Binding-site contacts:
Ligand atom ND1 contacts residue LEU348 of chain 8.R at 3.6 Å.
Ligand atom O contacts residue TYR619 of chain 8.R at 2.7 Å.
Ligand atom NE2 contacts residue GLU894 of chain 8.R at 4.2 Å.
Ligand atom N contacts residue TYR619 of chain 8.R at 3.6 Å.
Ligand atom ND1 contacts residue GLU894 of chain 8.R at 3.5 Å (salt-bridge).
Ligand atom CD contacts residue CYS621 of chain 8.R at 3.5 Å (hydrophobic).
Ligand atom CB contacts residue TYR619 of chain 8.R at 4.0 Å (hydrophobic).
Ligand atom CB contacts residue ARG649 of chain 8.R at 4.2 Å.
Ligand atom CA contacts residue TYR619 of chain 8.R at 4.1 Å (hydrophobic).
Ligand atom CG contacts residue GLU894 of chain 8.R at 3.2 Å.
Ligand atom CA contacts residue TYR619 of chain 8.R at 4.2 Å (hydrophobic).
Ligand atom CD2 contacts residue GLU894 of chain 8.R at 3.7 Å.
Ligand atom CE1 contacts residue LEU348 of chain 8.R at 3.5 Å (hydrophobic).
Ligand atom C contacts residue ARG845 of chain 8.R at 4.1 Å.
Ligand atom CA contacts residue CYS621 of chain 8.R at 3.2 Å (hydrophobic).
Ligand atom CB contacts residue CYS621 of chain 8.R at 3.5 Å (hydrophobic).
Ligand atom N contacts residue ASP618 of chain 8.R at 3.4 Å (salt-bridge).
Ligand atom NE2 contacts residue ARG845 of chain 8.R at 4.0 Å.
Ligand atom CD contacts residue ASN617 of chain 8.R at 3.1 Å.
Ligand atom CD contacts residue ARG46 of chain 8.Q at 3.3 Å.
Ligand atom O contacts residue ALA857 of chain 8.R at 3.7 Å.
Ligand atom CG contacts residue ASN617 of chain 8.R at 3.7 Å.
Ligand atom N contacts residue ASN617 of chain 8.R at 2.9 Å (h-bond).
Ligand atom CB contacts residue ALA857 of chain 8.R at 4.2 Å (hydrophobic).
Ligand atom N contacts residue CYS621 of chain 8.R at 3.0 Å (h-bond).
Ligand atom CA contacts residue ASN617 of chain 8.R at 4.1 Å.
Ligand atom CE1 contacts residue GLU894 of chain 8.R at 4.1 Å.
Ligand atom C contacts residue TYR619 of chain 8.R at 3.2 Å (hydrophobic).
Ligand atom CD2 contacts residue ARG845 of chain 8.R at 4.0 Å.
Ligand atom CB contacts residue ARG649 of chain 8.R at 4.1 Å.
Ligand atom CB contacts residue GLU894 of chain 8.R at 3.4 Å.
Ligand atom N contacts residue TYR619 of chain 8.R at 3.5 Å (h-bond).
Ligand atom O contacts residue ARG649 of chain 8.R at 3.3 Å (salt-bridge).
Ligand atom CG contacts residue CYS621 of chain 8.R at 3.9 Å (hydrophobic).
Ligand atom CB contacts residue LEU620 of chain 8.R at 3.8 Å (hydrophobic).
Ligand atom N contacts residue ARG649 of chain 8.R at 4.2 Å.
Ligand atom CG contacts residue ARG46 of chain 8.Q at 3.1 Å.
Ligand atom CB contacts residue TYR619 of chain 8.R at 3.7 Å (hydrophobic).
Ligand atom CB contacts residue PHE896 of chain 8.R at 4.0 Å (hydrophobic).
Ligand atom C contacts residue ARG649 of chain 8.R at 3.9 Å.

Sequence of chain 8.R:
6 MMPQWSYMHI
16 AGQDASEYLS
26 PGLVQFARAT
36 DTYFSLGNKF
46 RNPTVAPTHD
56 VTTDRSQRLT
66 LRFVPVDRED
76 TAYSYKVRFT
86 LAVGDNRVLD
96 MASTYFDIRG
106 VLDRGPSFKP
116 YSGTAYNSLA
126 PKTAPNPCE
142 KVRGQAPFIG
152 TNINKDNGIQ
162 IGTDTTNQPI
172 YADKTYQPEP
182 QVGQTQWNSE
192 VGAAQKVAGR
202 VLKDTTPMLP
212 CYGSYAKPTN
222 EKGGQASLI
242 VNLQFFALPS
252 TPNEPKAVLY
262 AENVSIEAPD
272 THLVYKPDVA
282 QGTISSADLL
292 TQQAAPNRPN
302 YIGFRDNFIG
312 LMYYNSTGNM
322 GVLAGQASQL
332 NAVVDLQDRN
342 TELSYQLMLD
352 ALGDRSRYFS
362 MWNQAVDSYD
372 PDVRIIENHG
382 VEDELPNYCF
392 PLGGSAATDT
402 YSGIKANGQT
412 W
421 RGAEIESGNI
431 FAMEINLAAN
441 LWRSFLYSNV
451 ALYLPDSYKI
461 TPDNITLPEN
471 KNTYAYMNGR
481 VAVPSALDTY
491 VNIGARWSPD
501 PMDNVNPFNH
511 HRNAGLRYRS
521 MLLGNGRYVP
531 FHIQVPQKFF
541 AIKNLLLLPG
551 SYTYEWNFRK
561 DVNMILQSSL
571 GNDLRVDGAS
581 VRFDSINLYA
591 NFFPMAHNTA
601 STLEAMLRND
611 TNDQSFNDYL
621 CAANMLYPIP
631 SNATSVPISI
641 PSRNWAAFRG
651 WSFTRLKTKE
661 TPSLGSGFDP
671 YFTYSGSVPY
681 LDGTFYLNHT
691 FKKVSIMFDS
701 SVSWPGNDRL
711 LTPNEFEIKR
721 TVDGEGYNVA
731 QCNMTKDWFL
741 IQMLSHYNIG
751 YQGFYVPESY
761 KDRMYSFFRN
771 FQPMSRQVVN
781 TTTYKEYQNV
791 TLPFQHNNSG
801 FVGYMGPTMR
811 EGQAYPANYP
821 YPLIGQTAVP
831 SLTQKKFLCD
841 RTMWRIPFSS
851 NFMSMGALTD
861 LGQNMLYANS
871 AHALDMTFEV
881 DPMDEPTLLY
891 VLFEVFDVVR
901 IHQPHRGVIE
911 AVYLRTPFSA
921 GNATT

This small molecule binds to this protein.
Small molecule (SMILES): NC(N)=NCCC[C@H](NC(=O)[C@@H]1CCCN1)C(=O)N[C@H](C=O)Cc1cnc[nH]1

Sequence of chain 8.Q:
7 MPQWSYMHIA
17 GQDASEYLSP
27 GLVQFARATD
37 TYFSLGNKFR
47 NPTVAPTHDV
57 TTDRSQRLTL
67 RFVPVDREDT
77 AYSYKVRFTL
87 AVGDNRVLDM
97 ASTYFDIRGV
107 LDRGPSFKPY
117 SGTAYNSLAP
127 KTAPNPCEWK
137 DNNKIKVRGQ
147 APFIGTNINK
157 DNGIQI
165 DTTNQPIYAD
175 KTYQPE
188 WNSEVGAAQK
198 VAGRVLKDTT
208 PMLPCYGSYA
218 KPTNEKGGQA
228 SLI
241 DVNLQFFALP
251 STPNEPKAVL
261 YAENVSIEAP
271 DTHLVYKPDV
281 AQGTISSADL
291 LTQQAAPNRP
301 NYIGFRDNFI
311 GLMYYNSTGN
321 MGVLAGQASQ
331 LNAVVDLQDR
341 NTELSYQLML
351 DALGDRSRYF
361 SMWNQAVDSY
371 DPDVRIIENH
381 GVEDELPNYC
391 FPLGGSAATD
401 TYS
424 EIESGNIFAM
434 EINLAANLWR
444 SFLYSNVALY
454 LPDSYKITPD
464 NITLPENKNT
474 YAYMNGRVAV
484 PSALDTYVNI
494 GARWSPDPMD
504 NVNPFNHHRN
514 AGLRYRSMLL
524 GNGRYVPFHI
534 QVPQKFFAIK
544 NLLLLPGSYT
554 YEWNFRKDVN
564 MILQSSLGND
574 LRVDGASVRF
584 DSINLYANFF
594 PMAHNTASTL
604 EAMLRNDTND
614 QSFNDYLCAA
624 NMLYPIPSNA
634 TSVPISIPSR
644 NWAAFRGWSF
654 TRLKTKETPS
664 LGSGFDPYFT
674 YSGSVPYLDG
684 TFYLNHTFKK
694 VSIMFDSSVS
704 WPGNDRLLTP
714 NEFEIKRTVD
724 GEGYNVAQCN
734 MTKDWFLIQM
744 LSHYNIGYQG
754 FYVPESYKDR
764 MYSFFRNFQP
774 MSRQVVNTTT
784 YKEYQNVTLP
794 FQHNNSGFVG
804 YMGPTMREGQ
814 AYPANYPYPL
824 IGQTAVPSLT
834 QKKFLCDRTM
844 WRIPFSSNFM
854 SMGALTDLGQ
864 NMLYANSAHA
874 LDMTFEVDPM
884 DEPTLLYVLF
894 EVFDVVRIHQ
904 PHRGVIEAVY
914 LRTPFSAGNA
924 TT